Binding-site contacts:
Ligand atom C2 contacts residue GLN229 of chain 1.A at 3.9 Å.
Ligand atom C2 contacts residue PHE160 of chain 1.A at 3.7 Å (hydrophobic).
Ligand atom C4 contacts residue PHE160 of chain 1.A at 3.4 Å (hydrophobic).
Ligand atom N7 contacts residue PHE160 of chain 1.A at 3.7 Å.
Ligand atom C6 contacts residue PHE160 of chain 1.A at 3.5 Å (hydrophobic).
Ligand atom C5 contacts residue PHE160 of chain 1.A at 3.4 Å (hydrophobic).
Ligand atom C2 contacts residue ASN255 of chain 1.A at 3.8 Å.
Ligand atom N7 contacts residue THR58 of chain 2.A at 2.8 Å (h-bond).
Ligand atom N7 contacts residue ALA57 of chain 2.A at 3.5 Å.
Ligand atom N9 contacts residue PHE160 of chain 1.A at 3.5 Å.
Ligand atom O2 contacts residue ARG177 of chain 1.A at 2.8 Å (salt-bridge).
Ligand atom O2 contacts residue PHE160 of chain 1.A at 3.9 Å.
Ligand atom N3 contacts residue ARG177 of chain 1.A at 3.0 Å (salt-bridge).
Ligand atom O2 contacts residue VAL228 of chain 1.A at 2.9 Å (h-bond).
Ligand atom O6 contacts residue PHE160 of chain 1.A at 4.0 Å.
Ligand atom O2 contacts residue GLN229 of chain 1.A at 3.8 Å.
Ligand atom C4 contacts residue ASN255 of chain 1.A at 3.9 Å.
Ligand atom N8 contacts residue ASP59 of chain 2.A at 3.9 Å.
Ligand atom N8 contacts residue PHE160 of chain 1.A at 3.6 Å.
Ligand atom N8 contacts residue ALA57 of chain 2.A at 3.8 Å.
Ligand atom C5 contacts residue THR58 of chain 2.A at 3.9 Å.
Ligand atom N9 contacts residue THR58 of chain 2.A at 4.0 Å.
Ligand atom C2 contacts residue VAL228 of chain 1.A at 4.0 Å (hydrophobic).
Ligand atom O6 contacts residue THR58 of chain 2.A at 3.8 Å.
Ligand atom N3 contacts residue PHE160 of chain 1.A at 3.8 Å.
Ligand atom N8 contacts residue LEU171 of chain 1.A at 3.8 Å.
Ligand atom N9 contacts residue LEU171 of chain 1.A at 4.0 Å.
Ligand atom O6 contacts residue TYR9 of chain 2.A at 3.8 Å.
Ligand atom N8 contacts residue THR58 of chain 2.A at 3.3 Å (h-bond).
Ligand atom O6 contacts residue GLN229 of chain 1.A at 2.9 Å (h-bond).
Ligand atom O2 contacts residue SER227 of chain 1.A at 3.6 Å.
Ligand atom C4 contacts residue ARG177 of chain 1.A at 3.8 Å.
Ligand atom N9 contacts residue ARG177 of chain 1.A at 3.9 Å.
Ligand atom N1 contacts residue PHE160 of chain 1.A at 3.6 Å.
Ligand atom C2 contacts residue ARG177 of chain 1.A at 3.6 Å.
Ligand atom C6 contacts residue GLN229 of chain 1.A at 3.7 Å.
Ligand atom O6 contacts residue ILE55 of chain 2.A at 3.5 Å.
Ligand atom N3 contacts residue ASN255 of chain 1.A at 3.3 Å (h-bond).
Ligand atom N1 contacts residue GLN229 of chain 1.A at 3.0 Å (h-bond).
Ligand atom O6 contacts residue ILE289 of chain 1.A at 4.0 Å.

Sequence of chain 1.A:
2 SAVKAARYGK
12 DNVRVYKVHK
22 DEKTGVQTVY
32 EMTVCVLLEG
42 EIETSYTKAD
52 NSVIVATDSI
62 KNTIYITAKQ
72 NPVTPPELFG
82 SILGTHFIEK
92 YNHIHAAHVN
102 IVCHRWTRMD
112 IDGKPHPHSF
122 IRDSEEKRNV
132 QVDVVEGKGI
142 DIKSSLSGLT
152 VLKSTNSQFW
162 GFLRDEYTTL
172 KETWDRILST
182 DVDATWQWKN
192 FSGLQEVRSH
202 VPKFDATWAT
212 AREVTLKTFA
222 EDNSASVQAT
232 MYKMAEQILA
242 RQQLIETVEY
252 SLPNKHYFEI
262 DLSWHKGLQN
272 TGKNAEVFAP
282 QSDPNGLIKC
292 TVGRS

Sequence of chain 2.A:
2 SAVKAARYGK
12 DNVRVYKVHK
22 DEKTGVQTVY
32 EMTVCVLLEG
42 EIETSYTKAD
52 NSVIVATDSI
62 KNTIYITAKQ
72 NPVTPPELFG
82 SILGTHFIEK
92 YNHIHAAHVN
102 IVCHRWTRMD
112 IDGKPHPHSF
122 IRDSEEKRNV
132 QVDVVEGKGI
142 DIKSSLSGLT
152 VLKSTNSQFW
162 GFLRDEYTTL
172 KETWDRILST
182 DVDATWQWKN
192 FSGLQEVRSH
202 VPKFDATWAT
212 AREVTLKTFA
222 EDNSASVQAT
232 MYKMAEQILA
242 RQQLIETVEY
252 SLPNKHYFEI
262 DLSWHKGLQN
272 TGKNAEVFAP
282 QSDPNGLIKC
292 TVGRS

This protein binds this small molecule.
Small molecule (SMILES): O=c1[nH]c(=O)c2nn[nH]c2[nH]1